Binding-site contacts:
Ligand atom O6 contacts residue VAL587 of chain 1.A at 4.2 Å.
Ligand atom C5 contacts residue ASN584 of chain 1.A at 3.7 Å.
Ligand atom C4 contacts residue ASN584 of chain 1.A at 4.3 Å.
Ligand atom C5 contacts residue SER586 of chain 1.A at 4.5 Å.
Ligand atom C7 contacts residue ASN584 of chain 1.A at 3.4 Å.
Ligand atom C3 contacts residue ASN584 of chain 1.A at 4.0 Å.
Ligand atom O5 contacts residue ASN584 of chain 1.A at 2.4 Å (h-bond).
Ligand atom C1 contacts residue ASN584 of chain 1.A at 1.5 Å.
Ligand atom C2 contacts residue ASN584 of chain 1.A at 2.6 Å.
Ligand atom N2 contacts residue ASN584 of chain 1.A at 3.1 Å (h-bond).
Ligand atom O5 contacts residue SER586 of chain 1.A at 4.5 Å.
Ligand atom O5 contacts residue VAL587 of chain 1.A at 3.9 Å.
Ligand atom O7 contacts residue ASN584 of chain 1.A at 3.2 Å (h-bond).

Sequence of chain 1.A:
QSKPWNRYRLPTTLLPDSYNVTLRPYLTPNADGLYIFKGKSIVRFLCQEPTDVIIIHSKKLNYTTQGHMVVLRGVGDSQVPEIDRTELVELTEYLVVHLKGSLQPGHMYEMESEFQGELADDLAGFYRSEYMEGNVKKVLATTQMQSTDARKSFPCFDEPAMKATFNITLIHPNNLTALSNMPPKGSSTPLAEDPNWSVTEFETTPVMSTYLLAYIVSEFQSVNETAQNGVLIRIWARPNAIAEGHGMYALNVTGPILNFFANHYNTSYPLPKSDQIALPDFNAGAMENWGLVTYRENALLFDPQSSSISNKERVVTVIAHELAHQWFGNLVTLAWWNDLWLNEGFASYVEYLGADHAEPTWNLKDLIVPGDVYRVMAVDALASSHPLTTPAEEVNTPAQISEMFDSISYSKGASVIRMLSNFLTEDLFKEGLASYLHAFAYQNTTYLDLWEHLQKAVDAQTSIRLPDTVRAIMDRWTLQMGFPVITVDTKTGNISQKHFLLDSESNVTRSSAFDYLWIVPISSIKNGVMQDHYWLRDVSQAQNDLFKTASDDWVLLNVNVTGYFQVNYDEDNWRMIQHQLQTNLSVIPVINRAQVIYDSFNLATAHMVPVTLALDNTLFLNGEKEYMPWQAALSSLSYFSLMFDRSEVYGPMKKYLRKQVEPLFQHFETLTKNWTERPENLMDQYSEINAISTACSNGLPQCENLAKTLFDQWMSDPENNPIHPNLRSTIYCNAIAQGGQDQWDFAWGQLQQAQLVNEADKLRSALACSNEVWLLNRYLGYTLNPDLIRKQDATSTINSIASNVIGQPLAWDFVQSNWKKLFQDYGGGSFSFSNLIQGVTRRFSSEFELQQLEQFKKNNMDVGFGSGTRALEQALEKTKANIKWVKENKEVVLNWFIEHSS

The small molecule below binds the protein below.
Small molecule (SMILES): CC(=O)N[C@@H]1[C@@H](O)[C@H](O)[C@@H](CO)O[C@H]1O